Sequence of chain 1.A:
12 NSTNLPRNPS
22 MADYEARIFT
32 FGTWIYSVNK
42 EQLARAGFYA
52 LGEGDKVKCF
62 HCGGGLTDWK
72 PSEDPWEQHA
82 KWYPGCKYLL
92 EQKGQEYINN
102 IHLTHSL

Binding-site contacts:
Ligand atom CA contacts residue THR68 of chain 1.A at 2.9 Å.
Ligand atom CAU contacts residue VAL58 of chain 1.A at 3.4 Å (hydrophobic).
Ligand atom NBO contacts residue THR68 of chain 1.A at 2.8 Å (h-bond).
Ligand atom O contacts residue TRP83 of chain 1.A at 2.8 Å (h-bond).
Ligand atom NBK contacts residue GLY66 of chain 1.A at 3.7 Å.
Ligand atom CB contacts residue GLU74 of chain 1.A at 3.5 Å.
Ligand atom CA contacts residue GLU74 of chain 1.A at 3.5 Å.
Ligand atom CCC contacts residue GLY66 of chain 1.A at 3.5 Å.
Ligand atom CBA contacts residue TRP83 of chain 1.A at 3.4 Å (hydrophobic).
Ligand atom OBS contacts residue THR68 of chain 1.A at 3.5 Å (h-bond).
Ligand atom O contacts residue GLN79 of chain 1.A at 3.4 Å (h-bond).
Ligand atom CBG contacts residue GLY66 of chain 1.A at 3.8 Å.
Ligand atom SBU contacts residue THR68 of chain 1.A at 3.4 Å (h-bond).
Ligand atom CA contacts residue GLN79 of chain 1.A at 3.8 Å.
Ligand atom NBM contacts residue GLY66 of chain 1.A at 3.6 Å (h-bond).
Ligand atom N contacts residue GLN79 of chain 1.A at 3.0 Å (h-bond).
Ligand atom CAQ contacts residue LEU52 of chain 1.A at 3.6 Å (hydrophobic).
Ligand atom CAQ contacts residue LYS57 of chain 1.A at 3.8 Å.
Ligand atom NBM contacts residue TYR84 of chain 1.A at 3.4 Å (h-bond).
Ligand atom CB contacts residue TRP70 of chain 1.A at 3.7 Å (hydrophobic).
Ligand atom CAU contacts residue GLY66 of chain 1.A at 3.6 Å.
Ligand atom N contacts residue GLU74 of chain 1.A at 2.6 Å (salt-bridge).
Ligand atom CAQ contacts residue VAL58 of chain 1.A at 3.3 Å (hydrophobic).
Ligand atom OAI contacts residue LEU67 of chain 1.A at 3.6 Å.
Ligand atom OBS contacts residue ASP69 of chain 1.A at 3.6 Å.
Ligand atom CAY contacts residue ASP69 of chain 1.A at 3.8 Å.
Ligand atom CAA contacts residue GLU74 of chain 1.A at 3.0 Å.
Ligand atom CB contacts residue GLN79 of chain 1.A at 3.7 Å.
Ligand atom CCI contacts residue GLY66 of chain 1.A at 3.5 Å.
Ligand atom OAI contacts residue THR68 of chain 1.A at 3.0 Å (h-bond).
Ligand atom NBI contacts residue GLY66 of chain 1.A at 3.8 Å.
Ligand atom CAO contacts residue LEU52 of chain 1.A at 3.2 Å (hydrophobic).
Ligand atom CBE contacts residue TRP83 of chain 1.A at 3.8 Å (hydrophobic).
Ligand atom CAU contacts residue LEU67 of chain 1.A at 3.5 Å (hydrophobic).
Ligand atom CAA contacts residue ASP69 of chain 1.A at 3.8 Å.
Ligand atom CB contacts residue THR68 of chain 1.A at 3.1 Å.
Ligand atom C contacts residue TRP83 of chain 1.A at 3.7 Å (hydrophobic).
Ligand atom NCO contacts residue GLY66 of chain 1.A at 3.4 Å (h-bond).
Ligand atom C contacts residue THR68 of chain 1.A at 3.3 Å.
Ligand atom NBI contacts residue TYR84 of chain 1.A at 3.6 Å.

This protein binds this small molecule.
Small molecule (SMILES): CN[C@@H](C)C(=O)N[C@H](C(=O)N1CCC[C@H]1Cn1nnnc1Sc1ccccc1)[C@@H](C)OCC#CC#CCO[C@H](C)[C@H](NC(=O)[C@H](C)NC)C(=O)N1CCC[C@H]1Cn1nnnc1Sc1ccccc1